Binding-site contacts:
Ligand atom C4 contacts residue ASN359 of chain 1.A at 4.4 Å.
Ligand atom N2 contacts residue ASN359 of chain 1.A at 3.0 Å (h-bond).
Ligand atom C1 contacts residue ASN359 of chain 1.A at 1.5 Å.
Ligand atom C5 contacts residue ASN359 of chain 1.A at 3.8 Å.
Ligand atom C2 contacts residue ASN359 of chain 1.A at 2.5 Å.
Ligand atom O5 contacts residue ASN359 of chain 1.A at 2.5 Å (h-bond).
Ligand atom C7 contacts residue ASN359 of chain 1.A at 3.3 Å.
Ligand atom C3 contacts residue ASN359 of chain 1.A at 3.9 Å.
Ligand atom O7 contacts residue ASN359 of chain 1.A at 3.4 Å (h-bond).
Ligand atom C8 contacts residue ASN359 of chain 1.A at 3.8 Å.

Sequence of chain 1.A:
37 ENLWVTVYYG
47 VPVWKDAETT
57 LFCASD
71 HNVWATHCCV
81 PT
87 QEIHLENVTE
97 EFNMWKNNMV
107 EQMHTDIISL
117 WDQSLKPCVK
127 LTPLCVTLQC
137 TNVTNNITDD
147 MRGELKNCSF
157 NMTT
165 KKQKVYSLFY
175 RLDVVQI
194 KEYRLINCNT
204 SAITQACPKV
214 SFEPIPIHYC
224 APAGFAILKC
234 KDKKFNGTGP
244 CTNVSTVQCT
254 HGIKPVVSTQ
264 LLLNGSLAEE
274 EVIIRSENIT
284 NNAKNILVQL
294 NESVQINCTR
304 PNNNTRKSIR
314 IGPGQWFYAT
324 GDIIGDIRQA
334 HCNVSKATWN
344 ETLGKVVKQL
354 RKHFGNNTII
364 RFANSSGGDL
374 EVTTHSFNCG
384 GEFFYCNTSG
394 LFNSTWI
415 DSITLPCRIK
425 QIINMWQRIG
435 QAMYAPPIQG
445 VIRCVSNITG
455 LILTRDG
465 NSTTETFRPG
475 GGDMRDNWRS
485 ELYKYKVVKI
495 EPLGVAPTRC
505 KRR

A protein and the small-molecule ligand that binds it are described below.
Small molecule (SMILES): CC(=O)N[C@@H]1[C@@H](O)[C@H](O)[C@@H](CO)O[C@H]1O